Binding-site contacts:
Ligand atom C4 contacts residue ASN281 of chain 1.A at 4.4 Å.
Ligand atom C5 contacts residue ASN281 of chain 1.A at 3.8 Å.
Ligand atom O6 contacts residue THR283 of chain 1.A at 2.9 Å (h-bond).
Ligand atom O6 contacts residue ASN284 of chain 1.A at 3.9 Å.
Ligand atom C6 contacts residue THR283 of chain 1.A at 3.9 Å.
Ligand atom C3 contacts residue ASN281 of chain 1.A at 3.9 Å.
Ligand atom O5 contacts residue ASN281 of chain 1.A at 2.5 Å (h-bond).
Ligand atom O5 contacts residue ASN284 of chain 1.A at 4.3 Å.
Ligand atom C7 contacts residue ASN281 of chain 1.A at 3.5 Å.
Ligand atom O5 contacts residue THR283 of chain 1.A at 3.4 Å (h-bond).
Ligand atom O7 contacts residue ASN281 of chain 1.A at 3.7 Å.
Ligand atom C1 contacts residue THR283 of chain 1.A at 4.0 Å.
Ligand atom C5 contacts residue THR283 of chain 1.A at 3.9 Å.
Ligand atom C2 contacts residue ASN281 of chain 1.A at 2.6 Å.
Ligand atom C1 contacts residue ASN281 of chain 1.A at 1.5 Å.
Ligand atom N2 contacts residue ASN281 of chain 1.A at 3.0 Å (h-bond).

Sequence of chain 1.A:
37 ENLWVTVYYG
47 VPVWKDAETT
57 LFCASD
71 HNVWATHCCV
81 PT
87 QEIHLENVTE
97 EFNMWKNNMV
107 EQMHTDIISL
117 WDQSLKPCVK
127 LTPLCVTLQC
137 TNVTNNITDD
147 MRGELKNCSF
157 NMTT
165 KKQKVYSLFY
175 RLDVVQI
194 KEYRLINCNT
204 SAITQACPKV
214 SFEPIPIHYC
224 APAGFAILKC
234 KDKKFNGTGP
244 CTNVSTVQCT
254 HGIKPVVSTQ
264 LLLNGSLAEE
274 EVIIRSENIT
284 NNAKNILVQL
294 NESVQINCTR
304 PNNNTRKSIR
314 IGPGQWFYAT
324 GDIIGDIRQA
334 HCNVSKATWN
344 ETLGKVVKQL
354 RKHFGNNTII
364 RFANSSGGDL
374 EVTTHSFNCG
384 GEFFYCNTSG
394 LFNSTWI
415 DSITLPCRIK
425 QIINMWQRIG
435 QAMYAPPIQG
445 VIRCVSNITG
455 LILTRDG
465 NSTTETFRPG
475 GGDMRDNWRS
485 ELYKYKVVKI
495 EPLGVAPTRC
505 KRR

A protein and the small-molecule ligand that binds it are described below.
Small molecule (SMILES): CC(=O)N[C@@H]1[C@@H](O)[C@H](O)[C@@H](CO)O[C@H]1O